Binding-site contacts:
Ligand atom C3 contacts residue ASN276 of chain 1.B at 3.8 Å.
Ligand atom N2 contacts residue ASN276 of chain 1.B at 2.9 Å (h-bond).
Ligand atom O7 contacts residue ASN276 of chain 1.B at 3.8 Å.
Ligand atom C4 contacts residue ASN276 of chain 1.B at 4.2 Å.
Ligand atom C7 contacts residue ASN276 of chain 1.B at 3.6 Å.
Ligand atom C5 contacts residue ASN276 of chain 1.B at 3.5 Å.
Ligand atom C1 contacts residue ASN276 of chain 1.B at 1.4 Å.
Ligand atom C2 contacts residue ASN276 of chain 1.B at 2.4 Å.
Ligand atom O6 contacts residue LEU252 of chain 1.B at 4.1 Å.
Ligand atom O5 contacts residue ASN276 of chain 1.B at 2.2 Å (h-bond).
Ligand atom O6 contacts residue ASN276 of chain 1.B at 4.4 Å.

Sequence of chain 1.B:
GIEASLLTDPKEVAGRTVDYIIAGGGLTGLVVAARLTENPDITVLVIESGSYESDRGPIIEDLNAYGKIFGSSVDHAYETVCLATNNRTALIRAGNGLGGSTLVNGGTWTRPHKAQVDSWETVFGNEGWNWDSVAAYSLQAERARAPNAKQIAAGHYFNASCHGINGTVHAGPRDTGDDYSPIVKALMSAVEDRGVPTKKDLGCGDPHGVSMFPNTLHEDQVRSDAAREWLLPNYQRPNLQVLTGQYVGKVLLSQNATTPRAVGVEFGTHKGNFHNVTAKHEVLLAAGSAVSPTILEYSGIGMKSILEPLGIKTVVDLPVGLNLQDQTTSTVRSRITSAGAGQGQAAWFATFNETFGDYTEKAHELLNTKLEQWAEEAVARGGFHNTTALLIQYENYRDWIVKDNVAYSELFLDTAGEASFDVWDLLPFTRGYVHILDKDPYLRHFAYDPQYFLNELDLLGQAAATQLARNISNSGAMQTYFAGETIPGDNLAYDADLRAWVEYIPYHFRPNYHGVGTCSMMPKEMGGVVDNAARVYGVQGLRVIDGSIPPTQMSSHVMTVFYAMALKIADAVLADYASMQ

The protein below binds the small molecule below.
Small molecule (SMILES): CC(=O)N[C@@H]1[C@@H](O)[C@H](O)[C@@H](CO)O[C@H]1O